This small molecule binds to this protein.
Small molecule (SMILES): CC(=O)N[C@@H]1[C@@H](O)[C@@H](O)[C@@H](CO)O[C@@H]1O

Sequence of chain 1.B:
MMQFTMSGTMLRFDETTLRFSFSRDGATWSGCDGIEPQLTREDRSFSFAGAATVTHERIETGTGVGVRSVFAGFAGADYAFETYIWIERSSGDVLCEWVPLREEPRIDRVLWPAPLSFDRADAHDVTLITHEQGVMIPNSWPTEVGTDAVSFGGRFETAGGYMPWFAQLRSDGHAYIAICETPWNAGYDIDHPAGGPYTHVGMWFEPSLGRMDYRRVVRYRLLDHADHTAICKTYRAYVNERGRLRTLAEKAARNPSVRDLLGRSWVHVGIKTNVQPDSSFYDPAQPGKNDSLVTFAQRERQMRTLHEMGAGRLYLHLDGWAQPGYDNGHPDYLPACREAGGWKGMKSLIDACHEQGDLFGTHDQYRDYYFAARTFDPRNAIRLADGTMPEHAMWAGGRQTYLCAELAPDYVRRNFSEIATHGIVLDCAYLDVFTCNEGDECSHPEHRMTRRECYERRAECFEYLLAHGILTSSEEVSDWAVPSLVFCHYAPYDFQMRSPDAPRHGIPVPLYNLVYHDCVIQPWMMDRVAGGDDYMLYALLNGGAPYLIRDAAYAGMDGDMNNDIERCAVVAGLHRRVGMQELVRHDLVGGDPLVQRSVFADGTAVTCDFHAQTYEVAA

Binding-site contacts:
Ligand atom O3 contacts residue TYR329 of chain 1.B at 2.9 Å (h-bond).
Ligand atom C2 contacts residue ASP561 of chain 1.B at 3.9 Å.
Ligand atom O6 contacts residue VAL436 of chain 1.B at 3.6 Å.
Ligand atom C4 contacts residue TRP398 of chain 1.B at 4.0 Å (hydrophobic).
Ligand atom C2 contacts residue TYR329 of chain 1.B at 3.8 Å (hydrophobic).
Ligand atom O1 contacts residue GLU478 of chain 1.B at 2.7 Å (salt-bridge).
Ligand atom O5 contacts residue VAL436 of chain 1.B at 3.4 Å.
Ligand atom N2 contacts residue GLU478 of chain 1.B at 3.7 Å.
Ligand atom C2 contacts residue ASP435 of chain 1.B at 3.2 Å.
Ligand atom C1 contacts residue GLU478 of chain 1.B at 3.3 Å.
Ligand atom C4 contacts residue ASP330 of chain 1.B at 3.5 Å.
Ligand atom O7 contacts residue TYR329 of chain 1.B at 3.7 Å.
Ligand atom O4 contacts residue ASP435 of chain 1.B at 3.6 Å.
Ligand atom C7 contacts residue ASP435 of chain 1.B at 3.9 Å.
Ligand atom C5 contacts residue TRP398 of chain 1.B at 3.8 Å (hydrophobic).
Ligand atom O4 contacts residue ASP330 of chain 1.B at 2.7 Å (salt-bridge).
Ligand atom C3 contacts residue TYR329 of chain 1.B at 3.7 Å (hydrophobic).
Ligand atom N2 contacts residue ASP561 of chain 1.B at 3.1 Å (salt-bridge).
Ligand atom O4 contacts residue TYR329 of chain 1.B at 2.8 Å (h-bond).
Ligand atom C4 contacts residue TYR329 of chain 1.B at 3.8 Å (hydrophobic).
Ligand atom O6 contacts residue TRP398 of chain 1.B at 3.1 Å (h-bond).
Ligand atom C4 contacts residue TYR557 of chain 1.B at 3.9 Å (hydrophobic).
Ligand atom O3 contacts residue ASP561 of chain 1.B at 2.9 Å (salt-bridge).
Ligand atom C7 contacts residue TYR433 of chain 1.B at 3.7 Å (hydrophobic).
Ligand atom O7 contacts residue HIS366 of chain 1.B at 3.4 Å.
Ligand atom O6 contacts residue ASP371 of chain 1.B at 2.7 Å (salt-bridge).
Ligand atom O1 contacts residue ASP561 of chain 1.B at 4.0 Å.
Ligand atom C8 contacts residue ASP561 of chain 1.B at 3.7 Å.
Ligand atom O7 contacts residue TYR433 of chain 1.B at 3.2 Å (h-bond).
Ligand atom O5 contacts residue ASP435 of chain 1.B at 3.0 Å (salt-bridge).
Ligand atom O3 contacts residue TYR557 of chain 1.B at 3.7 Å.
Ligand atom C1 contacts residue ASP435 of chain 1.B at 3.1 Å.
Ligand atom C3 contacts residue ASP561 of chain 1.B at 3.5 Å.
Ligand atom C6 contacts residue ASP371 of chain 1.B at 3.2 Å.
Ligand atom O7 contacts residue ASP435 of chain 1.B at 3.2 Å (salt-bridge).
Ligand atom C8 contacts residue HIS492 of chain 1.B at 3.6 Å.
Ligand atom C7 contacts residue ASP561 of chain 1.B at 3.6 Å.
Ligand atom C8 contacts residue TYR433 of chain 1.B at 3.8 Å (hydrophobic).
Ligand atom C6 contacts residue ASP330 of chain 1.B at 3.6 Å.
Ligand atom C6 contacts residue TRP398 of chain 1.B at 3.6 Å (hydrophobic).